Sequence of chain 1.A:
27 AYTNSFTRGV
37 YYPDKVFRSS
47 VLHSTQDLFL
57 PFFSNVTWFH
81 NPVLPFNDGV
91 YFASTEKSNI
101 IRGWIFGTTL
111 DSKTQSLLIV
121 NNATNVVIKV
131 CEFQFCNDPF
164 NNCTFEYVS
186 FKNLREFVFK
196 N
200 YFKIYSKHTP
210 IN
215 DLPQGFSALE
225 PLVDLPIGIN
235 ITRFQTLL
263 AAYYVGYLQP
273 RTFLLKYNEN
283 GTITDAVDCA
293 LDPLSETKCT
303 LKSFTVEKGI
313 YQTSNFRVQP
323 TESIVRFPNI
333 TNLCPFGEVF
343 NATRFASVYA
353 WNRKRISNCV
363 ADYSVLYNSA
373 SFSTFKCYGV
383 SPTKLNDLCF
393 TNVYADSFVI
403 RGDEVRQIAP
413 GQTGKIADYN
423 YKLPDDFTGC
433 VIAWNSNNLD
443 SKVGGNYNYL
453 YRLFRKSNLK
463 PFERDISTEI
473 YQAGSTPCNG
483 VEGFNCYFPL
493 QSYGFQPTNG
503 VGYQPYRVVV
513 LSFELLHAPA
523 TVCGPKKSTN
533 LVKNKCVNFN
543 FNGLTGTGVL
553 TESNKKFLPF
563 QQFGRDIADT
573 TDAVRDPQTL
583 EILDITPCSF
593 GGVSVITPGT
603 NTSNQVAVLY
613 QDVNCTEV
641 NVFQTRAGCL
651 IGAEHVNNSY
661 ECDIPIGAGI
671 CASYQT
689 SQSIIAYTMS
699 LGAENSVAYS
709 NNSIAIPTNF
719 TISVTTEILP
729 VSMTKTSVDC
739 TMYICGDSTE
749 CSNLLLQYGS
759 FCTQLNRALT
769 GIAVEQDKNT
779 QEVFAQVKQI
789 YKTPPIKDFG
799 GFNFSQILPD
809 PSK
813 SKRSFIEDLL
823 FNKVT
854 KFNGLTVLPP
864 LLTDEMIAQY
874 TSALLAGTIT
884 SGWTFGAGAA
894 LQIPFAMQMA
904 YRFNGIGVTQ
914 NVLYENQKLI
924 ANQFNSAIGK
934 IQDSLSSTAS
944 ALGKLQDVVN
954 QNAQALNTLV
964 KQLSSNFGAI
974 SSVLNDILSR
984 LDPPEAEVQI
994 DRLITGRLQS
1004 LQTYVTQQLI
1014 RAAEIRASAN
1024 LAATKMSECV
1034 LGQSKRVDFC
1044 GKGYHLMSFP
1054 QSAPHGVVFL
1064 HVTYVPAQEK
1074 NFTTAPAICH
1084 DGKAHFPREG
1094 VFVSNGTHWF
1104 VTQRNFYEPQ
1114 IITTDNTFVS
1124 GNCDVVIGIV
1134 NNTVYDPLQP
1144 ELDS

This small molecule binds to this protein.
Small molecule (SMILES): CC(=O)N[C@@H]1[C@@H](O)[C@H](O)[C@@H](CO)O[C@H]1O

Binding-site contacts:
Ligand atom C7 contacts residue ASN282 of chain 1.A at 3.5 Å.
Ligand atom C3 contacts residue ASN282 of chain 1.A at 3.8 Å.
Ligand atom C7 contacts residue ASN280 of chain 1.A at 4.3 Å.
Ligand atom C8 contacts residue GLU281 of chain 1.A at 4.1 Å.
Ligand atom O5 contacts residue GLU281 of chain 1.A at 4.4 Å.
Ligand atom C5 contacts residue ASN282 of chain 1.A at 3.7 Å.
Ligand atom N2 contacts residue ASN282 of chain 1.A at 2.9 Å (h-bond).
Ligand atom N2 contacts residue ASN280 of chain 1.A at 4.2 Å.
Ligand atom O5 contacts residue ASN282 of chain 1.A at 2.4 Å (h-bond).
Ligand atom O7 contacts residue GLU281 of chain 1.A at 2.7 Å (salt-bridge).
Ligand atom O7 contacts residue ASN282 of chain 1.A at 3.8 Å.
Ligand atom C1 contacts residue ASN282 of chain 1.A at 1.4 Å.
Ligand atom C8 contacts residue ASN280 of chain 1.A at 4.0 Å.
Ligand atom C4 contacts residue ASN282 of chain 1.A at 4.2 Å.
Ligand atom C7 contacts residue GLU281 of chain 1.A at 3.3 Å.
Ligand atom C2 contacts residue GLU281 of chain 1.A at 4.2 Å.
Ligand atom N2 contacts residue GLU281 of chain 1.A at 4.0 Å.
Ligand atom C2 contacts residue ASN282 of chain 1.A at 2.4 Å.
Ligand atom C1 contacts residue GLU281 of chain 1.A at 3.4 Å.